Binding-site contacts:
Ligand atom O2 contacts residue GLY159 of chain 2.B at 3.4 Å.
Ligand atom O3 contacts residue ASP22 of chain 2.B at 2.6 Å (salt-bridge).
Ligand atom O4 contacts residue GLY20 of chain 2.B at 3.7 Å.
Ligand atom O2 contacts residue ARG152 of chain 2.B at 3.4 Å (salt-bridge).
Ligand atom O3 contacts residue ARG161 of chain 2.B at 3.3 Å (salt-bridge).
Ligand atom O2 contacts residue GLY160 of chain 2.B at 2.9 Å (h-bond).
Ligand atom C5 contacts residue ARG13 of chain 2.B at 4.3 Å.
Ligand atom O4 contacts residue GLY19 of chain 2.B at 4.1 Å.
Ligand atom C3 contacts residue GLY160 of chain 2.B at 3.9 Å.
Ligand atom O4 contacts residue GLN162 of chain 2.B at 2.7 Å (h-bond).
Ligand atom O6 contacts residue ALA300 of chain 2.B at 3.8 Å.
Ligand atom O3 contacts residue GLN162 of chain 2.B at 3.8 Å.
Ligand atom C4 contacts residue GLY160 of chain 2.B at 4.4 Å.
Ligand atom C6 contacts residue GLY20 of chain 2.B at 4.1 Å.
Ligand atom C3 contacts residue GLN162 of chain 2.B at 3.7 Å.
Ligand atom O3 contacts residue GLY160 of chain 2.B at 2.8 Å.
Ligand atom O1 contacts residue ARG13 of chain 2.B at 3.0 Å (salt-bridge).
Ligand atom C6 contacts residue ILE217 of chain 2.B at 4.4 Å (hydrophobic).
Ligand atom O1 contacts residue ASP163 of chain 2.B at 2.5 Å (salt-bridge).
Ligand atom O4 contacts residue ASP22 of chain 2.B at 2.7 Å (salt-bridge).
Ligand atom C4 contacts residue GLN162 of chain 2.B at 3.7 Å.
Ligand atom C3 contacts residue ASP163 of chain 2.B at 3.8 Å.
Ligand atom C2 contacts residue GLY160 of chain 2.B at 3.9 Å.
Ligand atom O6 contacts residue VAL23 of chain 2.B at 4.4 Å.
Ligand atom O5 contacts residue ILE217 of chain 2.B at 3.8 Å.
Ligand atom C1 contacts residue ASP163 of chain 2.B at 3.4 Å.
Ligand atom C5 contacts residue GLN162 of chain 2.B at 3.9 Å.
Ligand atom O2 contacts residue ILE217 of chain 2.B at 4.2 Å.
Ligand atom C6 contacts residue ALA300 of chain 2.B at 3.8 Å (hydrophobic).
Ligand atom C3 contacts residue ASP22 of chain 2.B at 3.5 Å.
Ligand atom C2 contacts residue ASP163 of chain 2.B at 3.2 Å.
Ligand atom C1 contacts residue ARG13 of chain 2.B at 4.3 Å.
Ligand atom O3 contacts residue ARG152 of chain 2.B at 4.3 Å.
Ligand atom O6 contacts residue GLY20 of chain 2.B at 4.1 Å.
Ligand atom C4 contacts residue ASP22 of chain 2.B at 3.6 Å.
Ligand atom O1 contacts residue GLY117 of chain 2.B at 4.4 Å.
Ligand atom O3 contacts residue GLY159 of chain 2.B at 4.3 Å.
Ligand atom C6 contacts residue GLY299 of chain 2.B at 4.2 Å.
Ligand atom C2 contacts residue ARG152 of chain 2.B at 3.9 Å.
Ligand atom O6 contacts residue ILE217 of chain 2.B at 3.4 Å.

Sequence of chain 2.B:
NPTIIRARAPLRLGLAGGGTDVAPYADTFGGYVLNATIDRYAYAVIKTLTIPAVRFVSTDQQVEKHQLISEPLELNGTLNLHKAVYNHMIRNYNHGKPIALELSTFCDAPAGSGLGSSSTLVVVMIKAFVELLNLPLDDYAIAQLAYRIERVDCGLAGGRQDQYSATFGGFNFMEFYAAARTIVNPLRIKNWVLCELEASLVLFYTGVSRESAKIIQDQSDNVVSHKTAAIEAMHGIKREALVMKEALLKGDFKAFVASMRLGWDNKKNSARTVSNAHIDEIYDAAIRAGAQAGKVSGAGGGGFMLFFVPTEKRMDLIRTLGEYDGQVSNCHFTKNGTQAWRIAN

The protein below binds the small molecule below.
Small molecule (SMILES): OC[C@H]1O[C@H](O)[C@@H](O)[C@@H](O)[C@@H]1O